Binding-site contacts:
Ligand atom C1 contacts residue ASN631 of chain 1.A at 1.4 Å.
Ligand atom N2 contacts residue ASN631 of chain 1.A at 2.9 Å (h-bond).
Ligand atom O5 contacts residue ASN631 of chain 1.A at 2.4 Å (h-bond).
Ligand atom C4 contacts residue ASN631 of chain 1.A at 4.2 Å.
Ligand atom C3 contacts residue ASN631 of chain 1.A at 3.8 Å.
Ligand atom C5 contacts residue ASN631 of chain 1.A at 3.7 Å.
Ligand atom O7 contacts residue ASN631 of chain 1.A at 3.0 Å (h-bond).
Ligand atom C7 contacts residue ASN631 of chain 1.A at 3.1 Å.
Ligand atom C2 contacts residue ASN631 of chain 1.A at 2.5 Å.
Ligand atom C8 contacts residue ASN631 of chain 1.A at 4.3 Å.

This protein binds this small molecule.
Small molecule (SMILES): CC(=O)N[C@@H]1[C@@H](O)[C@H](O)[C@@H](CO)O[C@H]1O

Sequence of chain 1.A:
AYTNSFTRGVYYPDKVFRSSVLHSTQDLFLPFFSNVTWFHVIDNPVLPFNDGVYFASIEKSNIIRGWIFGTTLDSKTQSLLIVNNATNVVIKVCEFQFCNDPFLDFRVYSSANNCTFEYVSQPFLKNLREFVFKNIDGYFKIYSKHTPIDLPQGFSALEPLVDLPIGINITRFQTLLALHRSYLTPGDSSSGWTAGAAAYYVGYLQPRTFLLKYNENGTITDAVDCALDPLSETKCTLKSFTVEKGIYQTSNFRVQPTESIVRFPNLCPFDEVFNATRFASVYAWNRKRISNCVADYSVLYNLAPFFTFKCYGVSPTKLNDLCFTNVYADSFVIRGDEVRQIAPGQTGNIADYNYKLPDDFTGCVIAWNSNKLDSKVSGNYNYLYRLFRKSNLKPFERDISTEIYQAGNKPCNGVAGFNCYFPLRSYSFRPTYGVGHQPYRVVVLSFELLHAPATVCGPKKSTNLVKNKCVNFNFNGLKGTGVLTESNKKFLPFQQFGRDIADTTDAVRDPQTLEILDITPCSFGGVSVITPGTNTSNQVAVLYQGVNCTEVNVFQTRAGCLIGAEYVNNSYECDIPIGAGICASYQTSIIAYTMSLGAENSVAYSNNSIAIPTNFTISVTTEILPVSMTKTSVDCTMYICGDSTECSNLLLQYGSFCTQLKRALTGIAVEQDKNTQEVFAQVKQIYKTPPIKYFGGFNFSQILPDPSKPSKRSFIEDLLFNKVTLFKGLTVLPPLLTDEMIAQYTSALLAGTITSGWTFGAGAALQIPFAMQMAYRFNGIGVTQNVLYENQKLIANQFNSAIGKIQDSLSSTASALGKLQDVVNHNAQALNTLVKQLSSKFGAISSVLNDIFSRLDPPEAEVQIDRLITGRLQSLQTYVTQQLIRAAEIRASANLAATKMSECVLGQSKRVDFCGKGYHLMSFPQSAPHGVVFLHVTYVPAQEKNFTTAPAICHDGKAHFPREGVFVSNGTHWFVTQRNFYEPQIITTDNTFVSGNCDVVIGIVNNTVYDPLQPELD